Sequence of chain 3.C:
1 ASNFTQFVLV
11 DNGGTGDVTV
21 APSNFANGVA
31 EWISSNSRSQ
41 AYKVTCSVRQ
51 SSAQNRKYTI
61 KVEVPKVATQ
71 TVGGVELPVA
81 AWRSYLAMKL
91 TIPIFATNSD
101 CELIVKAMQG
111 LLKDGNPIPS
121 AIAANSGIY

Binding-site contacts:
Ligand atom O4' contacts residue LYS61 of chain 42.C at 3.7 Å.
Ligand atom O5' contacts residue ARG49 of chain 3.C at 3.6 Å (salt-bridge).
Ligand atom OP1 contacts residue SER52 of chain 3.C at 3.1 Å.
Ligand atom OP2 contacts residue SER51 of chain 3.C at 3.3 Å (h-bond).
Ligand atom N6 contacts residue THR59 of chain 42.C at 2.7 Å (h-bond).
Ligand atom C6 contacts residue THR45 of chain 42.C at 3.4 Å.
Ligand atom C5 contacts residue THR45 of chain 42.C at 3.4 Å.
Ligand atom C8 contacts residue LYS61 of chain 42.C at 3.6 Å.
Ligand atom N1 contacts residue THR59 of chain 42.C at 3.4 Å.
Ligand atom OP1 contacts residue LYS89 of chain 3.C at 3.5 Å (salt-bridge).
Ligand atom C6 contacts residue THR59 of chain 42.C at 3.5 Å.
Ligand atom O3' contacts residue SER51 of chain 3.C at 3.3 Å (h-bond).
Ligand atom OP2 contacts residue TYR85 of chain 42.C at 2.6 Å (h-bond).
Ligand atom OP1 contacts residue ASN55 of chain 3.C at 3.2 Å.
Ligand atom P contacts residue SER51 of chain 3.C at 3.2 Å.
Ligand atom P contacts residue ARG49 of chain 3.C at 3.7 Å.
Ligand atom N7 contacts residue LYS61 of chain 42.C at 3.4 Å.
Ligand atom C4' contacts residue ARG49 of chain 3.C at 3.6 Å.
Ligand atom OP2 contacts residue LYS57 of chain 3.C at 3.5 Å (salt-bridge).
Ligand atom N7 contacts residue THR45 of chain 42.C at 2.7 Å (h-bond).
Ligand atom N6 contacts residue CYS46 of chain 42.C at 3.6 Å (h-bond).
Ligand atom O5' contacts residue LYS89 of chain 3.C at 3.2 Å (salt-bridge).
Ligand atom N7 contacts residue TYR85 of chain 42.C at 3.8 Å.
Ligand atom N1 contacts residue SER47 of chain 42.C at 2.7 Å (h-bond).
Ligand atom OP1 contacts residue ASN55 of chain 3.C at 3.0 Å (h-bond).
Ligand atom C2 contacts residue SER47 of chain 42.C at 3.2 Å.
Ligand atom OP1 contacts residue ARG49 of chain 3.C at 2.6 Å (salt-bridge).
Ligand atom OP2 contacts residue THR91 of chain 3.C at 3.7 Å.
Ligand atom OP1 contacts residue LYS57 of chain 3.C at 2.9 Å.
Ligand atom N6 contacts residue THR45 of chain 42.C at 2.8 Å (h-bond).
Ligand atom OP1 contacts residue SER51 of chain 3.C at 2.7 Å (h-bond).
Ligand atom O3' contacts residue ARG49 of chain 3.C at 3.6 Å (salt-bridge).
Ligand atom OP2 contacts residue LYS89 of chain 3.C at 3.5 Å (salt-bridge).
Ligand atom C5' contacts residue ARG49 of chain 3.C at 2.6 Å.
Ligand atom OP2 contacts residue LYS43 of chain 42.C at 2.7 Å (salt-bridge).
Ligand atom P contacts residue LYS57 of chain 3.C at 3.1 Å.
Ligand atom N9 contacts residue LYS61 of chain 42.C at 3.8 Å.
Ligand atom C5' contacts residue LYS57 of chain 3.C at 3.8 Å.
Ligand atom O5' contacts residue LYS57 of chain 3.C at 2.8 Å (salt-bridge).
Ligand atom OP2 contacts residue LYS57 of chain 3.C at 3.0 Å (salt-bridge).

This protein binds this small molecule.
Small molecule (SMILES): Nc1ccn([C@@H]2O[C@H](CO[P](=O)(O)O[C@H]3[C@@H](O)[C@H](n4cnc5c(N)ncnc54)O[C@@H]3CO[P](=O)(O)O[C@H]3[C@@H](O)[C@H](n4cnc5c(=O)nc(N)[nH]c54)O[C@@H]3CO[P](=O)(O)O[C@H]3[C@@H](O)[C@H](n4cnc5c(N)ncnc54)O[C@@H]3CO[P](=O)(O)O[C@H]3[C@@H](O)[C@H](n4cnc5c(N)ncnc54)O[C@@H]3CO[P](=O)(O)O[C@H]3[C@@H](O)[C@H](n4ccc(=O)[nH]c4=O)O[C@@H]3CO[P](=O)(O)O[C@H]3[C@@H](O)[C@H](n4ccc(N)nc4=O)O[C@@H]3CO[P](=O)(O)O[C@H]3[C@@H](O)[C@H](n4ccc(=O)[nH]c4=O)O[C@@H]3CO[P](=O)(O)O[C@H]3[C@@H](O)[C@H](n4cnc5c(=O)nc(N)[nH]c54)O[C@@H]3CO)[C@@H](O)[C@H]2O)c(=O)n1

Sequence of chain 42.C:
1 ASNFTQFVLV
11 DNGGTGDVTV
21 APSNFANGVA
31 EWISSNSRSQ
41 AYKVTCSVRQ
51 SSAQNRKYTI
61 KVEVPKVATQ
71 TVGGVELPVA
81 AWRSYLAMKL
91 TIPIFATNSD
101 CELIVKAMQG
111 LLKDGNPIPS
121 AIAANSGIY